Sequence of chain 1.A:
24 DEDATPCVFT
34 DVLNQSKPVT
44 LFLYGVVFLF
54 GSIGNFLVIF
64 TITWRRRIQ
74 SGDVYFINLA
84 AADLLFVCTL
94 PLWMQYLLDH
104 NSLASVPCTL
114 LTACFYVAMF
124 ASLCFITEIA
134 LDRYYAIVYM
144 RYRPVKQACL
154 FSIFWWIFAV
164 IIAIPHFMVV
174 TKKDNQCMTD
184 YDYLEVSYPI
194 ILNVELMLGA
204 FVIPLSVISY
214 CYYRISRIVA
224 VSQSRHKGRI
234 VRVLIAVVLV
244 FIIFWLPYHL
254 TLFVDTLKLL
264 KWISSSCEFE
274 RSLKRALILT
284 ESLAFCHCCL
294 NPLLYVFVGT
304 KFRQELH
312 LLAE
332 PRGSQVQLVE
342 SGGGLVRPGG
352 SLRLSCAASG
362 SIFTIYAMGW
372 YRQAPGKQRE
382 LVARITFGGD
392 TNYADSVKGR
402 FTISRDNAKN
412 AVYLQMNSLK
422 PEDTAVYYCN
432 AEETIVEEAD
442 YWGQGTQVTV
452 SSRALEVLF

Binding-site contacts:
Ligand atom C9 contacts residue THR254 of chain 1.A at 4.0 Å.
Ligand atom C16 contacts residue LEU253 of chain 1.A at 4.5 Å (hydrophobic).
Ligand atom C21 contacts residue CLR1 of chain 1.E at 3.8 Å.
Ligand atom C1 contacts residue THR254 of chain 1.A at 4.4 Å.
Ligand atom O1 contacts residue PHE272 of chain 1.A at 3.3 Å.
Ligand atom C12 contacts residue CLR1 of chain 1.E at 3.5 Å.
Ligand atom C12 contacts residue THR283 of chain 1.A at 4.5 Å.
Ligand atom C27 contacts residue LEU249 of chain 1.A at 4.1 Å (hydrophobic).
Ligand atom O1 contacts residue VAL257 of chain 1.A at 4.4 Å.
Ligand atom C11 contacts residue CLR1 of chain 1.E at 3.6 Å.
Ligand atom C7 contacts residue LEU253 of chain 1.A at 3.9 Å (hydrophobic).
Ligand atom C17 contacts residue PRO250 of chain 1.A at 4.0 Å (hydrophobic).
Ligand atom C24 contacts residue PRO250 of chain 1.A at 4.5 Å (hydrophobic).
Ligand atom C6 contacts residue VAL257 of chain 1.A at 4.0 Å (hydrophobic).
Ligand atom C25 contacts residue ILE246 of chain 1.A at 4.3 Å (hydrophobic).
Ligand atom C2 contacts residue ALA279 of chain 1.A at 4.0 Å (hydrophobic).
Ligand atom C1 contacts residue CLR1 of chain 1.E at 4.0 Å.
Ligand atom C1 contacts residue ALA279 of chain 1.A at 3.5 Å (hydrophobic).
Ligand atom C14 contacts residue LEU253 of chain 1.A at 4.4 Å (hydrophobic).
Ligand atom C26 contacts residue ILE246 of chain 1.A at 3.7 Å (hydrophobic).
Ligand atom C20 contacts residue PRO250 of chain 1.A at 4.5 Å (hydrophobic).
Ligand atom C6 contacts residue LEU253 of chain 1.A at 4.0 Å (hydrophobic).
Ligand atom C5 contacts residue VAL257 of chain 1.A at 4.3 Å (hydrophobic).
Ligand atom C15 contacts residue LEU253 of chain 1.A at 3.6 Å (hydrophobic).
Ligand atom C22 contacts residue PRO250 of chain 1.A at 3.6 Å (hydrophobic).
Ligand atom C2 contacts residue CLR1 of chain 1.E at 4.3 Å.
Ligand atom C4 contacts residue VAL257 of chain 1.A at 3.9 Å (hydrophobic).
Ligand atom C3 contacts residue VAL257 of chain 1.A at 3.9 Å (hydrophobic).

This protein binds this small molecule.
Small molecule (SMILES): CC(C)CCC[C@@H](C)[C@H]1CC[C@H]2[C@@H]3CC=C4C[C@@H](O)CC[C@]4(C)[C@H]3CC[C@]12C